Sequence of chain 1.A:
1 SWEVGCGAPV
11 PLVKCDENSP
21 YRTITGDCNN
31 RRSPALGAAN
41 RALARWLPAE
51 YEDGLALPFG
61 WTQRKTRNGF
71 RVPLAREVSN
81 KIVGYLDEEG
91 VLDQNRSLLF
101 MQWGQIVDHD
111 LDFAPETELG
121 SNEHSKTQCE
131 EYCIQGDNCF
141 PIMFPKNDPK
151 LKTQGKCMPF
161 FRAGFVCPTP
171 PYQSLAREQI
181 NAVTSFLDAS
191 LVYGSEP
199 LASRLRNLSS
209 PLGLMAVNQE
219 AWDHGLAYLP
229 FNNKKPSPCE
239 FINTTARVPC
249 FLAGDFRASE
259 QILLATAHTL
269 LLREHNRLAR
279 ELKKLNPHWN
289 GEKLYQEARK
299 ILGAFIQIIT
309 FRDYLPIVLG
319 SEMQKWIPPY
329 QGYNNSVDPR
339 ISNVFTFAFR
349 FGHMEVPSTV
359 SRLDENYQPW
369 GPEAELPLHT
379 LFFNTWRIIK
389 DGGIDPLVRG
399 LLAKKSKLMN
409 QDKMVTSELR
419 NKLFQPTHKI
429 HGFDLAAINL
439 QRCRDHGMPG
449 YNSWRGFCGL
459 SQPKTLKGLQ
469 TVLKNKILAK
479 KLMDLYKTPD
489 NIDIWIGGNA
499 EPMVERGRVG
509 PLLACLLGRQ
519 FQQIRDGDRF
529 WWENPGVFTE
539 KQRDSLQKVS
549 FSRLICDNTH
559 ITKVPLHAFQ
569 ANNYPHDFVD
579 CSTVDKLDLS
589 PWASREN

Binding-site contacts:
Ligand atom C8 contacts residue GLN217 of chain 1.A at 3.8 Å.
Ligand atom N2 contacts residue GLN217 of chain 1.A at 4.0 Å.
Ligand atom C8 contacts residue ASN205 of chain 1.A at 4.5 Å.
Ligand atom C6 contacts residue LEU210 of chain 1.A at 4.1 Å (hydrophobic).
Ligand atom O7 contacts residue VAL215 of chain 1.A at 3.2 Å (h-bond).
Ligand atom C1 contacts residue ASN205 of chain 1.A at 1.5 Å.
Ligand atom C1 contacts residue SER208 of chain 1.A at 4.2 Å.
Ligand atom O7 contacts residue GLN217 of chain 1.A at 3.5 Å (h-bond).
Ligand atom O6 contacts residue LEU212 of chain 1.A at 4.3 Å.
Ligand atom C7 contacts residue GLN217 of chain 1.A at 3.5 Å.
Ligand atom C4 contacts residue ASN205 of chain 1.A at 4.2 Å.
Ligand atom O6 contacts residue GLN217 of chain 1.A at 3.6 Å.
Ligand atom C5 contacts residue ASN205 of chain 1.A at 3.7 Å.
Ligand atom O7 contacts residue MET213 of chain 1.A at 4.3 Å.
Ligand atom O3 contacts residue GLN217 of chain 1.A at 3.5 Å (h-bond).
Ligand atom C8 contacts residue ALA214 of chain 1.A at 4.3 Å (hydrophobic).
Ligand atom C5 contacts residue SER208 of chain 1.A at 4.1 Å.
Ligand atom N2 contacts residue ASN205 of chain 1.A at 2.9 Å (h-bond).
Ligand atom C7 contacts residue ALA214 of chain 1.A at 4.4 Å (hydrophobic).
Ligand atom O5 contacts residue ASN205 of chain 1.A at 2.4 Å (h-bond).
Ligand atom O7 contacts residue ASN205 of chain 1.A at 3.2 Å (h-bond).
Ligand atom C3 contacts residue ASN205 of chain 1.A at 3.8 Å.
Ligand atom C2 contacts residue ASN205 of chain 1.A at 2.4 Å.
Ligand atom C7 contacts residue VAL215 of chain 1.A at 4.2 Å (hydrophobic).
Ligand atom O5 contacts residue LEU212 of chain 1.A at 4.2 Å.
Ligand atom C6 contacts residue SER208 of chain 1.A at 3.9 Å.
Ligand atom O7 contacts residue ALA214 of chain 1.A at 3.6 Å.
Ligand atom C2 contacts residue GLN217 of chain 1.A at 4.5 Å.
Ligand atom C7 contacts residue ASN205 of chain 1.A at 3.3 Å.
Ligand atom O6 contacts residue LEU210 of chain 1.A at 4.4 Å.
Ligand atom C8 contacts residue VAL215 of chain 1.A at 4.2 Å (hydrophobic).
Ligand atom O5 contacts residue SER208 of chain 1.A at 3.5 Å (h-bond).

A protein and the small-molecule ligand that binds it are described below.
Small molecule (SMILES): CC(=O)N[C@H]1[C@H](O[C@H]2[C@H](O)[C@@H](NC(C)=O)CO[C@@H]2CO)O[C@H](CO)[C@@H](O)[C@@H]1O